Binding-site contacts:
Ligand atom N2 contacts residue ASN117 of chain 1.A at 2.8 Å (h-bond).
Ligand atom O7 contacts residue ARG114 of chain 1.A at 4.5 Å.
Ligand atom C8 contacts residue ASN117 of chain 1.A at 4.2 Å.
Ligand atom C5 contacts residue ASN117 of chain 1.A at 3.7 Å.
Ligand atom C8 contacts residue ARG114 of chain 1.A at 4.1 Å.
Ligand atom O5 contacts residue ASN117 of chain 1.A at 2.4 Å (h-bond).
Ligand atom C8 contacts residue ILE115 of chain 1.A at 3.9 Å (hydrophobic).
Ligand atom C2 contacts residue ASN117 of chain 1.A at 2.5 Å.
Ligand atom C1 contacts residue ASN117 of chain 1.A at 1.5 Å.
Ligand atom C8 contacts residue PRO116 of chain 1.A at 4.2 Å (hydrophobic).
Ligand atom C4 contacts residue ASN117 of chain 1.A at 4.2 Å.
Ligand atom C7 contacts residue ASN117 of chain 1.A at 3.1 Å.
Ligand atom C8 contacts residue HIS67 of chain 1.A at 4.1 Å.
Ligand atom O7 contacts residue TYR85 of chain 1.A at 4.5 Å.
Ligand atom C3 contacts residue ASN117 of chain 1.A at 3.9 Å.
Ligand atom O7 contacts residue ASN117 of chain 1.A at 3.0 Å (h-bond).

Sequence of chain 1.A:
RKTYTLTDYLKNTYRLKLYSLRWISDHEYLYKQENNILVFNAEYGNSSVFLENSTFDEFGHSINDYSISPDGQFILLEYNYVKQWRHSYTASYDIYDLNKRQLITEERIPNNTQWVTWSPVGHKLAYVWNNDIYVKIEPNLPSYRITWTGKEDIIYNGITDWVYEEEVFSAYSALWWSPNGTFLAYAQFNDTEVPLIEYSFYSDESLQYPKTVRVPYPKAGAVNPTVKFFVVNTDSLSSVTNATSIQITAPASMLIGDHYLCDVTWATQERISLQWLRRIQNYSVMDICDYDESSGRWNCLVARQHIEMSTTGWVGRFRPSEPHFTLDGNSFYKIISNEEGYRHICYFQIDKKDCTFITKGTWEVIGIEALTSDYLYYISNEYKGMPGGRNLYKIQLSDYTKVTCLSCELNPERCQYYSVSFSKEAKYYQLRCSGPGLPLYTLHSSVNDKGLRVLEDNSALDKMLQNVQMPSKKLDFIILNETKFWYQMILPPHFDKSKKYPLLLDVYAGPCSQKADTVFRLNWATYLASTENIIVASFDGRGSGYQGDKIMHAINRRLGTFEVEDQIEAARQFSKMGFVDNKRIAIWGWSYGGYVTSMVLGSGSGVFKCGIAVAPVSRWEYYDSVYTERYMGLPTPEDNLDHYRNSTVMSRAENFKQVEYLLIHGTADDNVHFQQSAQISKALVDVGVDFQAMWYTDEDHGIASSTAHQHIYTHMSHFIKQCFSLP

A protein and the small-molecule ligand that binds it are described below.
Small molecule (SMILES): CC(=O)N[C@H]1[C@H](O[C@H]2[C@H](O)[C@@H](NC(C)=O)CO[C@@H]2CO)O[C@H](CO)[C@@H](O)[C@@H]1O